Binding-site contacts:
Ligand atom C34 contacts residue ASN44 of chain 1.C at 3.5 Å.
Ligand atom C25 contacts residue ILE96 of chain 1.C at 3.5 Å (hydrophobic).
Ligand atom F19 contacts residue PHE97 of chain 1.C at 3.2 Å.
Ligand atom F19 contacts residue ILE96 of chain 1.C at 3.7 Å.
Ligand atom C22 contacts residue MET89 of chain 1.C at 3.5 Å (hydrophobic).
Ligand atom C36 contacts residue ILE118 of chain 1.C at 3.7 Å (hydrophobic).
Ligand atom C36 contacts residue SER116 of chain 1.C at 3.4 Å.
Ligand atom N11 contacts residue SER93 of chain 1.C at 3.8 Å.
Ligand atom F18 contacts residue ILE34 of chain 1.C at 3.3 Å.
Ligand atom C5 contacts residue TYR130 of chain 1.C at 3.8 Å (hydrophobic).
Ligand atom C17 contacts residue MET51 of chain 1.C at 3.7 Å (hydrophobic).
Ligand atom C9 contacts residue MET126 of chain 1.C at 3.7 Å (hydrophobic).
Ligand atom C9 contacts residue TYR130 of chain 1.C at 3.8 Å (hydrophobic).
Ligand atom N3 contacts residue SER93 of chain 1.C at 3.6 Å.
Ligand atom N3 contacts residue MET126 of chain 1.C at 3.7 Å.
Ligand atom C23 contacts residue MET51 of chain 1.C at 3.6 Å (hydrophobic).
Ligand atom C10 contacts residue ILE113 of chain 1.C at 3.7 Å (hydrophobic).
Ligand atom O26 contacts residue HIS55 of chain 1.C at 3.7 Å.
Ligand atom O14 contacts residue MET51 of chain 1.C at 3.7 Å.
Ligand atom C24 contacts residue HIS55 of chain 1.C at 3.6 Å.
Ligand atom C37 contacts residue ASN44 of chain 1.C at 3.7 Å.
Ligand atom C2 contacts residue TYR130 of chain 1.C at 3.6 Å (hydrophobic).
Ligand atom C8 contacts residue ILE34 of chain 1.C at 3.6 Å (hydrophobic).
Ligand atom C31 contacts residue SER93 of chain 1.C at 3.4 Å.
Ligand atom F18 contacts residue ILE30 of chain 1.C at 3.4 Å.
Ligand atom C10 contacts residue SER93 of chain 1.C at 3.7 Å.
Ligand atom C23 contacts residue SER93 of chain 1.C at 3.7 Å.
Ligand atom C31 contacts residue MET89 of chain 1.C at 3.8 Å (hydrophobic).
Ligand atom C31 contacts residue PHE90 of chain 1.C at 3.6 Å (hydrophobic).
Ligand atom C15 contacts residue MET126 of chain 1.C at 3.7 Å (hydrophobic).
Ligand atom C13 contacts residue ILE113 of chain 1.C at 3.7 Å (hydrophobic).
Ligand atom C32 contacts residue TRP215 of chain 1.C at 3.5 Å (hydrophobic).
Ligand atom N3 contacts residue TYR130 of chain 1.C at 2.7 Å (h-bond).
Ligand atom C33 contacts residue SER116 of chain 1.C at 3.5 Å.
Ligand atom C27 contacts residue ILE113 of chain 1.C at 3.7 Å (hydrophobic).
Ligand atom F19 contacts residue LEU109 of chain 1.C at 3.6 Å.
Ligand atom C27 contacts residue MET126 of chain 1.C at 3.2 Å (hydrophobic).
Ligand atom C25 contacts residue MET51 of chain 1.C at 3.1 Å (hydrophobic).
Ligand atom C24 contacts residue MET51 of chain 1.C at 3.7 Å (hydrophobic).
Ligand atom C5 contacts residue SER93 of chain 1.C at 3.8 Å.

This protein binds this small molecule.
Small molecule (SMILES): CO[C@H](c1ccccc1)c1nc2cc(F)c(F)cc2n1[C@H](C(=O)NC1CCC(O)CC1)C1CCCCC1

Sequence of chain 1.C:
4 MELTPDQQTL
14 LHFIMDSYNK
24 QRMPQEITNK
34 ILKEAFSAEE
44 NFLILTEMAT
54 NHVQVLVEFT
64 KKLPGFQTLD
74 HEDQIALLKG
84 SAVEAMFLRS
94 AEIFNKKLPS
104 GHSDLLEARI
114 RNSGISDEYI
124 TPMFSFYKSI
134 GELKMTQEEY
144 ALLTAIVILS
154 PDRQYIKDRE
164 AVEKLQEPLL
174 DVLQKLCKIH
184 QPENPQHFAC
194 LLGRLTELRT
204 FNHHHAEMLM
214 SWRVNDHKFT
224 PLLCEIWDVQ